The small molecule below binds the protein below.
Small molecule (SMILES): CC(=O)N[C@@H]1[C@@H](O)[C@H](O)[C@@H](CO)O[C@H]1O

Sequence of chain 1.A:
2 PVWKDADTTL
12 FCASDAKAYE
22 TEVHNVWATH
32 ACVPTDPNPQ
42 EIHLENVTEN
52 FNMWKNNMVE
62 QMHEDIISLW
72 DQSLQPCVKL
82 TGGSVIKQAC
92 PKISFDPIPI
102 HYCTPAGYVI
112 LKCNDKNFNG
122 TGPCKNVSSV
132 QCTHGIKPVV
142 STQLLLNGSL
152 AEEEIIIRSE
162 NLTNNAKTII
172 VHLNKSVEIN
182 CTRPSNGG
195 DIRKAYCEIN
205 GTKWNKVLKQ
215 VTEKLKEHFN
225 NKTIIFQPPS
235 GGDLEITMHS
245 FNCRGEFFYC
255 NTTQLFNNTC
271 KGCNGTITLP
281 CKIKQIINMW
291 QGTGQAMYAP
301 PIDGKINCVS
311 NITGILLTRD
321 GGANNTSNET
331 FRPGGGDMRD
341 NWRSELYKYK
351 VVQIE

Binding-site contacts:
Ligand atom C3 contacts residue ASN127 of chain 1.A at 3.5 Å.
Ligand atom O3 contacts residue LYS117 of chain 1.A at 3.5 Å (salt-bridge).
Ligand atom O7 contacts residue ASN127 of chain 1.A at 3.5 Å (h-bond).
Ligand atom O3 contacts residue ASN115 of chain 1.A at 4.2 Å.
Ligand atom C2 contacts residue ASN127 of chain 1.A at 2.4 Å.
Ligand atom O6 contacts residue GLU42 of chain 1.A at 3.7 Å.
Ligand atom C7 contacts residue ASN127 of chain 1.A at 3.9 Å.
Ligand atom C4 contacts residue ASN127 of chain 1.A at 4.2 Å.
Ligand atom O5 contacts residue ASN115 of chain 1.A at 3.3 Å.
Ligand atom C1 contacts residue ASN115 of chain 1.A at 4.1 Å.
Ligand atom C5 contacts residue ASN115 of chain 1.A at 4.5 Å.
Ligand atom C6 contacts residue ASN115 of chain 1.A at 4.2 Å.
Ligand atom N2 contacts residue ASN127 of chain 1.A at 3.5 Å (h-bond).
Ligand atom C5 contacts residue ASN127 of chain 1.A at 3.6 Å.
Ligand atom O6 contacts residue ASN115 of chain 1.A at 3.5 Å (h-bond).
Ligand atom C1 contacts residue ASN127 of chain 1.A at 1.4 Å.
Ligand atom O3 contacts residue ASN127 of chain 1.A at 3.5 Å (h-bond).
Ligand atom O5 contacts residue ASN127 of chain 1.A at 2.4 Å (h-bond).